The protein below binds the small molecule below.
Small molecule (SMILES): CC(=O)N[C@@H]1[C@@H](O)[C@H](O)[C@@H](CO)O[C@H]1O

Sequence of chain 1.K:
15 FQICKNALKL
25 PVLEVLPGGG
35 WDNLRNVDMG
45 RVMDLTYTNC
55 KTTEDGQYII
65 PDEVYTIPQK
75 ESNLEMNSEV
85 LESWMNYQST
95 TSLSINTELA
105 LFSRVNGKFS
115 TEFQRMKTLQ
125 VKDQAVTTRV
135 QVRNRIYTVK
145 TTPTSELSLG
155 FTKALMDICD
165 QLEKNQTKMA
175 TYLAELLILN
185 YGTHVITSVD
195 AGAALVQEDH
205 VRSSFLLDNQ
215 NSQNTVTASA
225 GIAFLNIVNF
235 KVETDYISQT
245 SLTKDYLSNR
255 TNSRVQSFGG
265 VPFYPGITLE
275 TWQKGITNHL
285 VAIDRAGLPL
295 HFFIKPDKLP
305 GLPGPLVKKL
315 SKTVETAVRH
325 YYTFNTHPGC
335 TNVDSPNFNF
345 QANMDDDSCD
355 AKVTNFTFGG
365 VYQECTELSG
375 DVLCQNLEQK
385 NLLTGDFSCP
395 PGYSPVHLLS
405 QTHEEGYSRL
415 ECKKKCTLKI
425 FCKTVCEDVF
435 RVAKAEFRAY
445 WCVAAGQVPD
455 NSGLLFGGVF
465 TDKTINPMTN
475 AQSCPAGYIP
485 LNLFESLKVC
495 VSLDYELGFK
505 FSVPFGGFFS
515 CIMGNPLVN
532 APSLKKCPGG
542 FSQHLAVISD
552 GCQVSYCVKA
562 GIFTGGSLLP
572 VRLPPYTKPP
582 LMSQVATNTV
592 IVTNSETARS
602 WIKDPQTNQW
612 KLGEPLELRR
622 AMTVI

Binding-site contacts:
Ligand atom O5 contacts residue GLN585 of chain 1.L at 3.9 Å.
Ligand atom C8 contacts residue THR588 of chain 1.L at 4.5 Å.
Ligand atom C2 contacts residue GLN585 of chain 1.L at 4.0 Å.
Ligand atom C2 contacts residue ASN169 of chain 1.L at 2.5 Å.
Ligand atom C7 contacts residue ASN169 of chain 1.L at 3.2 Å.
Ligand atom C8 contacts residue THR428 of chain 1.K at 4.3 Å.
Ligand atom C6 contacts residue THR171 of chain 1.L at 4.3 Å.
Ligand atom O7 contacts residue ASN169 of chain 1.L at 3.1 Å (h-bond).
Ligand atom C8 contacts residue ASN169 of chain 1.L at 4.3 Å.
Ligand atom N2 contacts residue ASN169 of chain 1.L at 2.9 Å (h-bond).
Ligand atom O7 contacts residue VAL586 of chain 1.L at 4.3 Å.
Ligand atom O6 contacts residue GLN585 of chain 1.L at 3.8 Å.
Ligand atom O5 contacts residue ASN169 of chain 1.L at 2.4 Å (h-bond).
Ligand atom C4 contacts residue ASN169 of chain 1.L at 4.2 Å.
Ligand atom C5 contacts residue ASN169 of chain 1.L at 3.7 Å.
Ligand atom O6 contacts residue LYS172 of chain 1.L at 4.4 Å.
Ligand atom C8 contacts residue CYS416 of chain 1.K at 3.8 Å (hydrophobic).
Ligand atom C1 contacts residue ASN169 of chain 1.L at 1.4 Å.
Ligand atom C1 contacts residue GLN585 of chain 1.L at 4.2 Å.
Ligand atom O7 contacts residue GLN585 of chain 1.L at 4.0 Å.
Ligand atom C3 contacts residue ASN169 of chain 1.L at 3.8 Å.

Sequence of chain 1.L:
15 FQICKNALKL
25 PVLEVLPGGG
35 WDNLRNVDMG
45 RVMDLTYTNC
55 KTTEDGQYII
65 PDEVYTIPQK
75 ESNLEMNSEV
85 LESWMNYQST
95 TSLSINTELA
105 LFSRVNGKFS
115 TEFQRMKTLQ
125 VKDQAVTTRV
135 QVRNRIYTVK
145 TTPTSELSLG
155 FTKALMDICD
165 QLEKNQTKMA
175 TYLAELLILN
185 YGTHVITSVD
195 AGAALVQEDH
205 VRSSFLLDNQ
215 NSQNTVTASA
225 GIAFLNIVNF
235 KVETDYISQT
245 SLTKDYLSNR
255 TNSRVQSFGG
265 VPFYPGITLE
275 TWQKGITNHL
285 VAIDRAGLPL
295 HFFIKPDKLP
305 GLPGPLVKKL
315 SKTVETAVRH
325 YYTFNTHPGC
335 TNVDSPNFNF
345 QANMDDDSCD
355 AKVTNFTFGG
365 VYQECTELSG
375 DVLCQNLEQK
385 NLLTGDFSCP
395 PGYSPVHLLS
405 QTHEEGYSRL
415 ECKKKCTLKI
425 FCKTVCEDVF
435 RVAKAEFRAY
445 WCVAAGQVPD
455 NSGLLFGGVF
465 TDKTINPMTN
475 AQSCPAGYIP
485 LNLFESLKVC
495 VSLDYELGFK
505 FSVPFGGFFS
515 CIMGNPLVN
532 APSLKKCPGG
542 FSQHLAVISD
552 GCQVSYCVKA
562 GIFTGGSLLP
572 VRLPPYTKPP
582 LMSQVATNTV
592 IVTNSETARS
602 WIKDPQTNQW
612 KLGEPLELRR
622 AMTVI